A small-molecule ligand and the protein it binds are described below.
Small molecule (SMILES): CC(=O)N[C@@H]1[C@@H](O)[C@H](O)[C@@H](CO)O[C@H]1O

Sequence of chain 1.A:
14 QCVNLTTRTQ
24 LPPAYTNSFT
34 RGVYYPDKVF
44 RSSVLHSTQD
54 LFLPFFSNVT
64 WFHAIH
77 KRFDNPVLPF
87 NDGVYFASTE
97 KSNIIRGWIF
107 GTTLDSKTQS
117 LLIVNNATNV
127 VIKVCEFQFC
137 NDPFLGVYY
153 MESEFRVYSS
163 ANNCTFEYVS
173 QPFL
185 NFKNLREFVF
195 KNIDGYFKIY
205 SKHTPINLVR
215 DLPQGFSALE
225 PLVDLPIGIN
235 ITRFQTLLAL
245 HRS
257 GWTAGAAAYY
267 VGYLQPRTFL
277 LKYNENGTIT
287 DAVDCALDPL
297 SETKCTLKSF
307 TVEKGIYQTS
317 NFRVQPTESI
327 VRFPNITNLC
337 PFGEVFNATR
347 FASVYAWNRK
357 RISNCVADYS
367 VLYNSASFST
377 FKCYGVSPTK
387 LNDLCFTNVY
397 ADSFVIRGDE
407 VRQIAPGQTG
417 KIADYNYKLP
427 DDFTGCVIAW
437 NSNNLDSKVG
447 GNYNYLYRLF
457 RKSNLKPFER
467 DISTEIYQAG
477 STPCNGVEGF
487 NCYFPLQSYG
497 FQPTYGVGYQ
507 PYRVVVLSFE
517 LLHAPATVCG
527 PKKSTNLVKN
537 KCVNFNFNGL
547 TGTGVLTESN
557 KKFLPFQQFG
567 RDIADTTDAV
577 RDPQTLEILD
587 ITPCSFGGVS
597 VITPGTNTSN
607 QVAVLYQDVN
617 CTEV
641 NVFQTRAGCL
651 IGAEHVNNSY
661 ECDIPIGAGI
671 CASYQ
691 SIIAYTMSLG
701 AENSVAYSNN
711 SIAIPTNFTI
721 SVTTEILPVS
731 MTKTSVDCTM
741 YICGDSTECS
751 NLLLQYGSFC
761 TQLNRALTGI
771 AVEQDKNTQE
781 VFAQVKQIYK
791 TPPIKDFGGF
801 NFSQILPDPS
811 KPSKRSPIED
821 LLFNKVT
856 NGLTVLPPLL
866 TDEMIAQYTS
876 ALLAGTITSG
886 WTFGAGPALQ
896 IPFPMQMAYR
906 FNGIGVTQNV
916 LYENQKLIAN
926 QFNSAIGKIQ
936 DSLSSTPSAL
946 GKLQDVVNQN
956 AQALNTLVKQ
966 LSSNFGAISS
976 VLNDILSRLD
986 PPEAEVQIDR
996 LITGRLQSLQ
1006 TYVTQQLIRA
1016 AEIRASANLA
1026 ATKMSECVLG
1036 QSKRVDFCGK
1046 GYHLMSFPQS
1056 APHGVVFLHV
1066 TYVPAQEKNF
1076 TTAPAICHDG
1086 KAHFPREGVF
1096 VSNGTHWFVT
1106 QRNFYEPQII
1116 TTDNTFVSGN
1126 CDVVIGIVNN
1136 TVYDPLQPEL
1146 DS

Binding-site contacts:
Ligand atom C8 contacts residue GLY339 of chain 1.A at 3.8 Å.
Ligand atom C3 contacts residue ASN343 of chain 1.A at 3.8 Å.
Ligand atom C2 contacts residue ASN343 of chain 1.A at 2.5 Å.
Ligand atom N2 contacts residue ASN343 of chain 1.A at 2.9 Å (h-bond).
Ligand atom C4 contacts residue ASN343 of chain 1.A at 4.2 Å.
Ligand atom C5 contacts residue ASN343 of chain 1.A at 3.7 Å.
Ligand atom C8 contacts residue ASN343 of chain 1.A at 4.1 Å.
Ligand atom O7 contacts residue LEU368 of chain 1.A at 3.9 Å.
Ligand atom C7 contacts residue PHE342 of chain 1.A at 4.3 Å (hydrophobic).
Ligand atom O7 contacts residue GLY339 of chain 1.A at 4.1 Å.
Ligand atom O7 contacts residue PHE342 of chain 1.A at 3.4 Å.
Ligand atom C7 contacts residue PHE338 of chain 1.A at 4.3 Å (hydrophobic).
Ligand atom C7 contacts residue ASN343 of chain 1.A at 3.7 Å.
Ligand atom O7 contacts residue PHE338 of chain 1.A at 3.5 Å (h-bond).
Ligand atom O7 contacts residue ASN343 of chain 1.A at 4.5 Å.
Ligand atom C1 contacts residue ASN343 of chain 1.A at 1.4 Å.
Ligand atom O5 contacts residue ASN343 of chain 1.A at 2.4 Å (h-bond).
Ligand atom C7 contacts residue GLY339 of chain 1.A at 4.1 Å.